Binding-site contacts:
Ligand atom O contacts residue LYS2 of chain 1.F at 2.4 Å (salt-bridge).
Ligand atom CB contacts residue TYR193 of chain 1.E at 4.1 Å (hydrophobic).
Ligand atom N contacts residue GLY218 of chain 1.E at 3.9 Å.
Ligand atom CA contacts residue NO31 of chain 1.BA at 3.7 Å.
Ligand atom O contacts residue LYS3 of chain 1.F at 3.2 Å (salt-bridge).
Ligand atom CG contacts residue TYR193 of chain 1.E at 3.7 Å (hydrophobic).
Ligand atom CN2 contacts residue LEU192 of chain 1.E at 3.9 Å (hydrophobic).
Ligand atom CN2 contacts residue THR106 of chain 1.E at 3.5 Å.
Ligand atom CE contacts residue GLY218 of chain 1.E at 3.4 Å.
Ligand atom CN1 contacts residue LEU192 of chain 1.E at 3.5 Å (hydrophobic).
Ligand atom CN1 contacts residue SAH1 of chain 1.AA at 3.4 Å.
Ligand atom C contacts residue NO31 of chain 1.BA at 3.4 Å.
Ligand atom CN1 contacts residue NO31 of chain 1.BA at 3.6 Å.
Ligand atom CG contacts residue LEU192 of chain 1.E at 4.1 Å (hydrophobic).
Ligand atom CB contacts residue LYS2 of chain 1.F at 3.9 Å.
Ligand atom CE contacts residue TRP247 of chain 1.E at 3.1 Å (hydrophobic).
Ligand atom CG contacts residue LYS2 of chain 1.F at 3.9 Å.
Ligand atom C contacts residue LYS2 of chain 1.F at 1.7 Å.
Ligand atom C contacts residue LYS3 of chain 1.F at 3.8 Å.
Ligand atom CN1 contacts residue ASN191 of chain 1.E at 3.5 Å.
Ligand atom CN2 contacts residue GLY218 of chain 1.E at 3.6 Å.
Ligand atom CN1 contacts residue PHE99 of chain 1.E at 4.2 Å (hydrophobic).
Ligand atom SD contacts residue LYS3 of chain 1.F at 4.0 Å.
Ligand atom N contacts residue LEU192 of chain 1.E at 2.8 Å (h-bond).
Ligand atom CN2 contacts residue TRP247 of chain 1.E at 4.2 Å (hydrophobic).
Ligand atom CN2 contacts residue ASN191 of chain 1.E at 3.3 Å.
Ligand atom N contacts residue NO31 of chain 1.BA at 4.3 Å.
Ligand atom CN2 contacts residue NO31 of chain 1.Z at 3.0 Å.
Ligand atom SD contacts residue TYR193 of chain 1.E at 4.2 Å.
Ligand atom O contacts residue NO31 of chain 1.Z at 4.2 Å.
Ligand atom CB contacts residue LEU192 of chain 1.E at 3.3 Å (hydrophobic).
Ligand atom N contacts residue ASN191 of chain 1.E at 3.5 Å (h-bond).
Ligand atom CG contacts residue NO31 of chain 1.BA at 4.2 Å.
Ligand atom CB contacts residue TRP247 of chain 1.E at 3.7 Å (hydrophobic).
Ligand atom N contacts residue LYS2 of chain 1.F at 3.8 Å.
Ligand atom CA contacts residue LEU192 of chain 1.E at 3.0 Å (hydrophobic).
Ligand atom CN1 contacts residue LYS2 of chain 1.F at 3.7 Å.
Ligand atom CA contacts residue LYS2 of chain 1.F at 2.9 Å.
Ligand atom CB contacts residue GLY218 of chain 1.E at 3.6 Å.
Ligand atom CE contacts residue LEU220 of chain 1.E at 3.2 Å (hydrophobic).

Sequence of chain 1.E:
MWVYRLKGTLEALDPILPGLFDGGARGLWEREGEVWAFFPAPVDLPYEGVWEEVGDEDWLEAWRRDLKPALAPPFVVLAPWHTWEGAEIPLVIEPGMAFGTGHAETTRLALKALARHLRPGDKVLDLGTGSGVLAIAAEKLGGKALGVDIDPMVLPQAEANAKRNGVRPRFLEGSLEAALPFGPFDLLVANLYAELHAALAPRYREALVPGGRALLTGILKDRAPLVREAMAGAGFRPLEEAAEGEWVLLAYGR

The protein below binds the small molecule below.
Small molecule (SMILES): CSCC[C@@H](C(=O)O)N(C)C

Sequence of chain 1.F:
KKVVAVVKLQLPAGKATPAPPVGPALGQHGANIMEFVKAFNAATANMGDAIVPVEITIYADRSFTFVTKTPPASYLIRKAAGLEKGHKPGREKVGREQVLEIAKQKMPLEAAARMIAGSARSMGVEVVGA